Sequence of chain 1.B:
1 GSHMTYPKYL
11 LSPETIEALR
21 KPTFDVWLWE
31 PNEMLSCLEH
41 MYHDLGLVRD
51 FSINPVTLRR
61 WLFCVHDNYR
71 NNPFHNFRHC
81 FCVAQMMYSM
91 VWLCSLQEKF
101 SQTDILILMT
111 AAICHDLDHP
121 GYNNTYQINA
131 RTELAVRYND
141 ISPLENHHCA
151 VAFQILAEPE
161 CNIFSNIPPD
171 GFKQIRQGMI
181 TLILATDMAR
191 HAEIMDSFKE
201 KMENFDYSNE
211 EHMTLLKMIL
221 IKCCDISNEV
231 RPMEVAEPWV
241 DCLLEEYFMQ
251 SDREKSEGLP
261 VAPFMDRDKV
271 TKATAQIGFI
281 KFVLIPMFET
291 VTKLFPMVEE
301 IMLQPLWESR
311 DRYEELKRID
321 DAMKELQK

Binding-site contacts:
Ligand atom N9 contacts residue ALA275 of chain 1.B at 3.8 Å.
Ligand atom N7 contacts residue PHE279 of chain 1.B at 3.6 Å.
Ligand atom N3 contacts residue PHE279 of chain 1.B at 3.8 Å.
Ligand atom C11 contacts residue TYR247 of chain 1.B at 3.6 Å (hydrophobic).
Ligand atom O2 contacts residue PHE279 of chain 1.B at 4.3 Å.
Ligand atom C8 contacts residue GLN276 of chain 1.B at 3.1 Å.
Ligand atom C5 contacts residue TYR247 of chain 1.B at 4.0 Å (hydrophobic).
Ligand atom C14 contacts residue PHE279 of chain 1.B at 3.7 Å (hydrophobic).
Ligand atom C6 contacts residue LEU243 of chain 1.B at 3.8 Å (hydrophobic).
Ligand atom C4 contacts residue PHE279 of chain 1.B at 3.6 Å (hydrophobic).
Ligand atom O2 contacts residue TYR247 of chain 1.B at 3.7 Å.
Ligand atom C8 contacts residue LEU243 of chain 1.B at 4.2 Å (hydrophobic).
Ligand atom N1 contacts residue TYR247 of chain 1.B at 3.7 Å.
Ligand atom N3 contacts residue TYR247 of chain 1.B at 3.2 Å (h-bond).
Ligand atom C4 contacts residue LEU243 of chain 1.B at 4.3 Å (hydrophobic).
Ligand atom N9 contacts residue PHE279 of chain 1.B at 4.0 Å.
Ligand atom C11 contacts residue PHE264 of chain 1.B at 3.8 Å (hydrophobic).
Ligand atom O6 contacts residue LEU243 of chain 1.B at 3.8 Å.
Ligand atom N9 contacts residue GLN276 of chain 1.B at 4.4 Å.
Ligand atom C10 contacts residue PHE279 of chain 1.B at 3.9 Å (hydrophobic).
Ligand atom C4 contacts residue TYR247 of chain 1.B at 3.5 Å (hydrophobic).
Ligand atom C2 contacts residue TYR247 of chain 1.B at 3.2 Å (hydrophobic).
Ligand atom N9 contacts residue TYR247 of chain 1.B at 4.2 Å.
Ligand atom C10 contacts residue ILE226 of chain 1.B at 3.8 Å (hydrophobic).
Ligand atom C5 contacts residue LEU243 of chain 1.B at 3.6 Å (hydrophobic).
Ligand atom C5 contacts residue GLN276 of chain 1.B at 4.3 Å.
Ligand atom C8 contacts residue ALA275 of chain 1.B at 3.2 Å (hydrophobic).
Ligand atom C8 contacts residue PHE279 of chain 1.B at 3.8 Å (hydrophobic).
Ligand atom C2 contacts residue PHE279 of chain 1.B at 3.7 Å (hydrophobic).
Ligand atom C10 contacts residue MET188 of chain 1.B at 4.4 Å (hydrophobic).
Ligand atom C6 contacts residue PHE279 of chain 1.B at 3.3 Å (hydrophobic).
Ligand atom C13 contacts residue PHE264 of chain 1.B at 3.8 Å (hydrophobic).
Ligand atom O2 contacts residue MET188 of chain 1.B at 4.0 Å.
Ligand atom N7 contacts residue GLN276 of chain 1.B at 3.0 Å (h-bond).
Ligand atom N7 contacts residue LEU243 of chain 1.B at 3.6 Å.
Ligand atom N7 contacts residue ALA275 of chain 1.B at 4.3 Å.
Ligand atom N1 contacts residue PHE279 of chain 1.B at 3.5 Å.
Ligand atom C6 contacts residue TYR247 of chain 1.B at 4.0 Å (hydrophobic).
Ligand atom O6 contacts residue PHE279 of chain 1.B at 3.4 Å.
Ligand atom C5 contacts residue PHE279 of chain 1.B at 3.7 Å (hydrophobic).

A protein and the small-molecule ligand that binds it are described below.
Small molecule (SMILES): CC(C)Cn1c(=O)n(C)c(=O)c2nc[nH]c21